Binding-site contacts:
Ligand atom O4 contacts residue THR131 of chain 1.E at 3.7 Å.
Ligand atom C2 contacts residue GLN161 of chain 1.E at 3.8 Å.
Ligand atom C4 contacts residue ASN165 of chain 1.E at 4.3 Å.
Ligand atom C8 contacts residue TRP129 of chain 1.E at 3.7 Å (hydrophobic).
Ligand atom C1 contacts residue THR131 of chain 1.E at 4.3 Å.
Ligand atom N2 contacts residue ASN165 of chain 1.E at 2.9 Å (h-bond).
Ligand atom O3 contacts residue GLN161 of chain 1.E at 4.0 Å.
Ligand atom C7 contacts residue GLY130 of chain 1.E at 3.6 Å.
Ligand atom O4 contacts residue GLY130 of chain 1.E at 3.8 Å.
Ligand atom C5 contacts residue ASN165 of chain 1.E at 3.7 Å.
Ligand atom C3 contacts residue ASN165 of chain 1.E at 3.8 Å.
Ligand atom O5 contacts residue ASN165 of chain 1.E at 2.4 Å (h-bond).
Ligand atom C8 contacts residue GLY130 of chain 1.E at 4.2 Å.
Ligand atom C4 contacts residue GLY130 of chain 1.E at 4.2 Å.
Ligand atom O6 contacts residue GLY130 of chain 1.E at 4.5 Å.
Ligand atom C1 contacts residue GLY130 of chain 1.E at 4.4 Å.
Ligand atom C2 contacts residue ASN165 of chain 1.E at 2.4 Å.
Ligand atom O3 contacts residue THR131 of chain 1.E at 3.9 Å.
Ligand atom C3 contacts residue GLY130 of chain 1.E at 4.1 Å.
Ligand atom C4 contacts residue THR131 of chain 1.E at 4.4 Å.
Ligand atom C8 contacts residue GLN161 of chain 1.E at 3.4 Å.
Ligand atom N2 contacts residue GLN161 of chain 1.E at 2.9 Å (h-bond).
Ligand atom N2 contacts residue GLY130 of chain 1.E at 4.1 Å.
Ligand atom C7 contacts residue ASN165 of chain 1.E at 3.2 Å.
Ligand atom O6 contacts residue ASN165 of chain 1.E at 4.5 Å.
Ligand atom O5 contacts residue THR131 of chain 1.E at 4.0 Å.
Ligand atom C7 contacts residue GLN161 of chain 1.E at 3.6 Å.
Ligand atom C5 contacts residue GLY130 of chain 1.E at 3.9 Å.
Ligand atom C3 contacts residue THR131 of chain 1.E at 3.8 Å.
Ligand atom O7 contacts residue TRP129 of chain 1.E at 4.2 Å.
Ligand atom C2 contacts residue GLY130 of chain 1.E at 4.4 Å.
Ligand atom C3 contacts residue GLN161 of chain 1.E at 3.8 Å.
Ligand atom C1 contacts residue GLN161 of chain 1.E at 4.5 Å.
Ligand atom C6 contacts residue GLY130 of chain 1.E at 4.5 Å.
Ligand atom O7 contacts residue ASN165 of chain 1.E at 3.0 Å (h-bond).
Ligand atom C8 contacts residue ASN165 of chain 1.E at 4.4 Å.
Ligand atom C7 contacts residue TRP129 of chain 1.E at 4.5 Å (hydrophobic).
Ligand atom O7 contacts residue GLY130 of chain 1.E at 3.2 Å.
Ligand atom C1 contacts residue ASN165 of chain 1.E at 1.4 Å.

A small-molecule ligand and the protein it binds are described below.
Small molecule (SMILES): CC(=O)N[C@H]1[C@H](O[C@H]2[C@H](O)[C@@H](NC(C)=O)CO[C@@H]2CO)O[C@H](CO)[C@@H](O)[C@@H]1O

Sequence of chain 1.E:
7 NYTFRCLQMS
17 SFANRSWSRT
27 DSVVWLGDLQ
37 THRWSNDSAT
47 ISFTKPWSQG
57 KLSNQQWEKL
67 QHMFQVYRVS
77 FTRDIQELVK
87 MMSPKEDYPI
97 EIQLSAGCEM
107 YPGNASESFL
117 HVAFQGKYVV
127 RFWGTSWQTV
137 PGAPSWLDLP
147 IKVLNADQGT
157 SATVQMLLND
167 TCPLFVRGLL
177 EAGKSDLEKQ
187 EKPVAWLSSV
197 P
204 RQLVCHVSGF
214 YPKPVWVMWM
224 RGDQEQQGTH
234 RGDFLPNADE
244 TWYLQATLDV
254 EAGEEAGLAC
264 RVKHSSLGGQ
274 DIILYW